Binding-site contacts:
Ligand atom C contacts residue SER194 of chain 1.A at 3.7 Å.
Ligand atom CB contacts residue CYS175 of chain 1.A at 3.5 Å (hydrophobic).
Ligand atom CG contacts residue GLN176 of chain 1.A at 3.8 Å.
Ligand atom N contacts residue GLY196 of chain 1.A at 3.0 Å (h-bond).
Ligand atom NH1 contacts residue SER174 of chain 1.A at 2.8 Å (h-bond).
Ligand atom CA contacts residue SER194 of chain 1.A at 3.5 Å.
Ligand atom NE contacts residue TRP195 of chain 1.A at 3.8 Å.
Ligand atom O contacts residue GLY196 of chain 1.A at 3.2 Å (h-bond).
Ligand atom O contacts residue SER179 of chain 1.A at 2.3 Å (h-bond).
Ligand atom CB contacts residue SER179 of chain 1.A at 2.9 Å.
Ligand atom N contacts residue SER179 of chain 1.A at 2.9 Å (h-bond).
Ligand atom CD1 contacts residue HIS42 of chain 1.A at 3.6 Å.
Ligand atom N contacts residue SER194 of chain 1.A at 2.9 Å (h-bond).
Ligand atom O contacts residue TRP195 of chain 1.A at 3.0 Å.
Ligand atom CZ contacts residue SER174 of chain 1.A at 3.2 Å.
Ligand atom NE contacts residue SER174 of chain 1.A at 3.7 Å.
Ligand atom CD2 contacts residue HIS42 of chain 1.A at 3.7 Å.
Ligand atom O contacts residue GLN176 of chain 1.A at 3.1 Å (h-bond).
Ligand atom CA contacts residue SER179 of chain 1.A at 2.4 Å.
Ligand atom CA contacts residue TRP195 of chain 1.A at 3.8 Å (hydrophobic).
Ligand atom C contacts residue TRP195 of chain 1.A at 3.7 Å (hydrophobic).
Ligand atom CZ contacts residue GLY196 of chain 1.A at 3.5 Å.
Ligand atom NE contacts residue GLY196 of chain 1.A at 3.5 Å (h-bond).
Ligand atom CD1 contacts residue ZN1 of chain 1.D at 3.6 Å.
Ligand atom CZ contacts residue ASP173 of chain 1.A at 3.3 Å.
Ligand atom NH2 contacts residue ASP173 of chain 1.A at 2.7 Å (salt-bridge).
Ligand atom O contacts residue HIS42 of chain 1.A at 3.4 Å (h-bond).
Ligand atom C contacts residue GLY196 of chain 1.A at 3.5 Å.
Ligand atom O contacts residue GLY196 of chain 1.A at 3.3 Å (h-bond).
Ligand atom CB contacts residue VAL193 of chain 1.A at 3.7 Å (hydrophobic).
Ligand atom NH2 contacts residue GLY196 of chain 1.A at 3.4 Å.
Ligand atom NH2 contacts residue SER174 of chain 1.A at 3.6 Å.
Ligand atom NH2 contacts residue ASP197 of chain 1.A at 3.2 Å (salt-bridge).
Ligand atom NH1 contacts residue GLY207 of chain 1.A at 3.7 Å.
Ligand atom C contacts residue SER179 of chain 1.A at 1.4 Å.
Ligand atom CD1 contacts residue HIS84 of chain 1.A at 3.6 Å.
Ligand atom CD2 contacts residue HIS84 of chain 1.A at 3.6 Å.
Ligand atom NH1 contacts residue ASP173 of chain 1.A at 3.0 Å (salt-bridge).
Ligand atom CB contacts residue HIS42 of chain 1.A at 3.6 Å.
Ligand atom O contacts residue TRP195 of chain 1.A at 3.8 Å.

Sequence of chain 1.A:
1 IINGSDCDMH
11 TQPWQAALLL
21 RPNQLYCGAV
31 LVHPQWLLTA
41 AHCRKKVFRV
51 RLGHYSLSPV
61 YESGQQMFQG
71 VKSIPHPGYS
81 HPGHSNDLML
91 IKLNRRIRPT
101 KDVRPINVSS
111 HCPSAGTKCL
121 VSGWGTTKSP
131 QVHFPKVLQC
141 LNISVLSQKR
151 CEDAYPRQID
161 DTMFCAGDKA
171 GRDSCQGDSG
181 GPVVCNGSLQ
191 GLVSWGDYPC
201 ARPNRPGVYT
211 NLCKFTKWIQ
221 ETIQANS

A protein and the small-molecule ligand that binds it are described below.
Small molecule (SMILES): CC(=O)N[C@@H](CC(C)C)C(=O)N[C@@H](CC(C)C)C(=O)N[C@H](CO)CCCN=C(N)N